A small-molecule ligand and the protein it binds are described below.
Small molecule (SMILES): CO[C@H]1O[C@H](CO)[C@@H](O)[C@H](O)[C@@H]1O

Sequence of chain 1.A:
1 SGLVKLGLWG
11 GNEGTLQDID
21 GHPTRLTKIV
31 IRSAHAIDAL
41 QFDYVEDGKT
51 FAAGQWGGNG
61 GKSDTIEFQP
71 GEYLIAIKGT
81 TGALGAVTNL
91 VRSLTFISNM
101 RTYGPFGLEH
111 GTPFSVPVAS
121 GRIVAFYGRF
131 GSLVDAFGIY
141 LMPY

Binding-site contacts:
Ligand atom O6 contacts residue HIS35 of chain 1.A at 3.2 Å (h-bond).
Ligand atom C4 contacts residue GLY61 of chain 1.A at 3.7 Å.
Ligand atom O4 contacts residue LEU133 of chain 1.A at 3.8 Å.
Ligand atom O2 contacts residue ALA34 of chain 1.A at 3.4 Å.
Ligand atom O6 contacts residue ALA36 of chain 1.A at 3.0 Å (h-bond).
Ligand atom O2 contacts residue GLY61 of chain 1.A at 3.5 Å.
Ligand atom C1 contacts residue ALA34 of chain 1.A at 3.9 Å (hydrophobic).
Ligand atom C6 contacts residue LEU133 of chain 1.A at 4.0 Å (hydrophobic).
Ligand atom C2 contacts residue GLY61 of chain 1.A at 4.3 Å.
Ligand atom O5 contacts residue HIS35 of chain 1.A at 3.4 Å (h-bond).
Ligand atom C6 contacts residue ALA34 of chain 1.A at 4.4 Å (hydrophobic).
Ligand atom C4 contacts residue ASP38 of chain 1.A at 3.3 Å.
Ligand atom O5 contacts residue ALA34 of chain 1.A at 3.3 Å.
Ligand atom O6 contacts residue ASP38 of chain 1.A at 2.7 Å (salt-bridge).
Ligand atom C5 contacts residue HIS35 of chain 1.A at 4.3 Å.
Ligand atom O3 contacts residue GLY61 of chain 1.A at 3.1 Å (h-bond).
Ligand atom C1 contacts residue HIS35 of chain 1.A at 4.2 Å.
Ligand atom O4 contacts residue GLY61 of chain 1.A at 4.1 Å.
Ligand atom C2 contacts residue ALA34 of chain 1.A at 4.2 Å (hydrophobic).
Ligand atom O4 contacts residue ASP38 of chain 1.A at 2.6 Å (salt-bridge).
Ligand atom C3 contacts residue ASP38 of chain 1.A at 4.5 Å.
Ligand atom C5 contacts residue ALA34 of chain 1.A at 4.2 Å (hydrophobic).
Ligand atom C6 contacts residue ALA36 of chain 1.A at 3.6 Å (hydrophobic).
Ligand atom C7 contacts residue HIS35 of chain 1.A at 3.9 Å.
Ligand atom C4 contacts residue GLY60 of chain 1.A at 4.5 Å.
Ligand atom C6 contacts residue HIS35 of chain 1.A at 4.0 Å.
Ligand atom O6 contacts residue SER33 of chain 1.A at 4.4 Å.
Ligand atom C5 contacts residue ASP38 of chain 1.A at 4.2 Å.
Ligand atom C3 contacts residue GLY61 of chain 1.A at 3.9 Å.
Ligand atom O4 contacts residue GLY60 of chain 1.A at 4.1 Å.
Ligand atom O3 contacts residue ASP38 of chain 1.A at 4.4 Å.
Ligand atom O3 contacts residue GLY60 of chain 1.A at 3.5 Å.
Ligand atom C4 contacts residue ALA34 of chain 1.A at 4.4 Å (hydrophobic).
Ligand atom C6 contacts residue ASP38 of chain 1.A at 3.5 Å.
Ligand atom O6 contacts residue ALA34 of chain 1.A at 3.5 Å.